Binding-site contacts:
Ligand atom O2 contacts residue LEU500 of chain 1.D at 3.3 Å.
Ligand atom N2 contacts residue TYR753 of chain 1.D at 3.9 Å.
Ligand atom C6 contacts residue PRO499 of chain 1.D at 3.6 Å (hydrophobic).
Ligand atom C2 contacts residue TYR471 of chain 1.D at 3.6 Å (hydrophobic).
Ligand atom C contacts residue TYR753 of chain 1.D at 3.5 Å (hydrophobic).
Ligand atom C2 contacts residue PRO499 of chain 1.D at 3.7 Å (hydrophobic).
Ligand atom C4 contacts residue TYR753 of chain 1.D at 4.1 Å (hydrophobic).
Ligand atom N17 contacts residue GLU423 of chain 1.D at 3.4 Å.
Ligand atom C3 contacts residue TYR471 of chain 1.D at 3.7 Å (hydrophobic).
Ligand atom C8 contacts residue TYR753 of chain 1.D at 3.5 Å (hydrophobic).
Ligand atom O2 contacts residue PRO499 of chain 1.D at 3.8 Å.
Ligand atom C7 contacts residue GLU726 of chain 1.D at 4.1 Å.
Ligand atom C8 contacts residue TYR471 of chain 1.D at 3.7 Å (hydrophobic).
Ligand atom C2 contacts residue THR501 of chain 1.D at 3.3 Å.
Ligand atom O1 contacts residue ARG506 of chain 1.D at 2.6 Å (salt-bridge).
Ligand atom C4 contacts residue PRO499 of chain 1.D at 3.6 Å (hydrophobic).
Ligand atom O2 contacts residue TYR471 of chain 1.D at 4.0 Å.
Ligand atom N2 contacts residue TYR471 of chain 1.D at 3.6 Å.
Ligand atom N2 contacts residue PRO499 of chain 1.D at 2.8 Å (h-bond).
Ligand atom C1 contacts residue ARG506 of chain 1.D at 3.7 Å.
Ligand atom C4 contacts residue TYR471 of chain 1.D at 3.6 Å (hydrophobic).
Ligand atom O2 contacts residue THR501 of chain 1.D at 2.6 Å (h-bond).
Ligand atom C5 contacts residue GLU726 of chain 1.D at 4.1 Å.
Ligand atom C1 contacts residue THR501 of chain 1.D at 4.0 Å.
Ligand atom N1 contacts residue TYR471 of chain 1.D at 3.7 Å.
Ligand atom N2 contacts residue THR501 of chain 1.D at 3.3 Å (h-bond).
Ligand atom C2 contacts residue ARG506 of chain 1.D at 3.7 Å.
Ligand atom O1 contacts residue TYR471 of chain 1.D at 3.7 Å.
Ligand atom C6 contacts residue TYR753 of chain 1.D at 3.1 Å (hydrophobic).
Ligand atom C1 contacts residue TYR471 of chain 1.D at 3.7 Å (hydrophobic).
Ligand atom C4 contacts residue THR501 of chain 1.D at 4.1 Å.
Ligand atom O5 contacts residue GLU726 of chain 1.D at 3.2 Å (salt-bridge).
Ligand atom N17 contacts residue PRO499 of chain 1.D at 3.8 Å.
Ligand atom N17 contacts residue TYR471 of chain 1.D at 3.3 Å (h-bond).
Ligand atom C6 contacts residue TYR471 of chain 1.D at 3.6 Å (hydrophobic).
Ligand atom N17 contacts residue TYR753 of chain 1.D at 3.9 Å.
Ligand atom C5 contacts residue TYR471 of chain 1.D at 3.9 Å (hydrophobic).
Ligand atom O2 contacts residue ARG506 of chain 1.D at 2.5 Å (salt-bridge).
Ligand atom C contacts residue TYR471 of chain 1.D at 4.0 Å (hydrophobic).
Ligand atom N17 contacts residue TYR426 of chain 1.D at 3.3 Å.

This protein binds this small molecule.
Small molecule (SMILES): NCc1cc2[nH]c(=O)c(=O)[nH]c2cc1[N+](=O)[O-]

Sequence of chain 1.D:
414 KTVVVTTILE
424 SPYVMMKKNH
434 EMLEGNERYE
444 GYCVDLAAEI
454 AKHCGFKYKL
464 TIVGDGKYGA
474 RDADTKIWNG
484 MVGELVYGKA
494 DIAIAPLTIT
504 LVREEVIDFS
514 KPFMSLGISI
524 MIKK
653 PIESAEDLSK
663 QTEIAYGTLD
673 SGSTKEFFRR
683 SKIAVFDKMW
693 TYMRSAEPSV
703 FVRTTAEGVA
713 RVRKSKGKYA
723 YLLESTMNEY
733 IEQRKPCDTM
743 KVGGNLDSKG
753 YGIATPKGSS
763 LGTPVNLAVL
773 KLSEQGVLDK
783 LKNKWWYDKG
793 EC